This small molecule binds to this protein.
Small molecule (SMILES): NCC(=O)O

Sequence of chain 1.A:
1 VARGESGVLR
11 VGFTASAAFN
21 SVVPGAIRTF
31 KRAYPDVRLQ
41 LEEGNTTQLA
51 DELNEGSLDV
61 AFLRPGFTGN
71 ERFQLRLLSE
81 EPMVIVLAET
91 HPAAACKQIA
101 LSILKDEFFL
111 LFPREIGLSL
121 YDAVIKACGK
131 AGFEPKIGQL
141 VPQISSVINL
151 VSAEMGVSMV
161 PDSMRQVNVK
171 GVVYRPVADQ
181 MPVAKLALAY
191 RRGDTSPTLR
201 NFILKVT

Binding-site contacts:
Ligand atom C contacts residue THR207 of chain 1.A at 3.2 Å.
Ligand atom N contacts residue LEU204 of chain 1.A at 2.7 Å (h-bond).
Ligand atom O contacts residue THR207 of chain 1.A at 3.1 Å.
Ligand atom CA contacts residue LEU204 of chain 1.A at 4.1 Å (hydrophobic).
Ligand atom O contacts residue VAL206 of chain 1.A at 3.0 Å (h-bond).
Ligand atom N contacts residue VAL206 of chain 1.A at 4.3 Å.
Ligand atom N contacts residue LYS205 of chain 1.A at 3.9 Å.
Ligand atom C contacts residue VAL206 of chain 1.A at 4.2 Å (hydrophobic).
Ligand atom O contacts residue LYS205 of chain 1.A at 4.2 Å.
Ligand atom CA contacts residue THR207 of chain 1.A at 3.4 Å.
Ligand atom N contacts residue THR207 of chain 1.A at 3.2 Å.